Sequence of chain 2.A:
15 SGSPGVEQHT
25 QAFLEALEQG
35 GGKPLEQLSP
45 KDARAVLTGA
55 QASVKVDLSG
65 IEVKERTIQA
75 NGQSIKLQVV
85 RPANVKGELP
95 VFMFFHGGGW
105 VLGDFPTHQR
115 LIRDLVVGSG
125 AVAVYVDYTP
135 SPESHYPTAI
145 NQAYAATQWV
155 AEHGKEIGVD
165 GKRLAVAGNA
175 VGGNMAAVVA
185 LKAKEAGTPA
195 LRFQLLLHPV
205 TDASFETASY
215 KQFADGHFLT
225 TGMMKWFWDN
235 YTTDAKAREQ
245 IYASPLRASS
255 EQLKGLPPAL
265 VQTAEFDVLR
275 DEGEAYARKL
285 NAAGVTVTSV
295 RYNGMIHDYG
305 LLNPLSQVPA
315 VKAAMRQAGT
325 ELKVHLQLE

Binding-site contacts:
Ligand atom O11 contacts residue ALA174 of chain 2.A at 3.0 Å.
Ligand atom C12 contacts residue ALA174 of chain 2.A at 3.8 Å (hydrophobic).
Ligand atom C12 contacts residue MET228 of chain 2.A at 3.5 Å (hydrophobic).
Ligand atom C01 contacts residue S2T1 of chain 2.C at 3.9 Å.
Ligand atom O08 contacts residue ALA174 of chain 2.A at 3.6 Å.
Ligand atom C09 contacts residue GLY102 of chain 2.A at 3.8 Å.
Ligand atom C04 contacts residue LEU223 of chain 2.A at 3.6 Å (hydrophobic).
Ligand atom C09 contacts residue LEU305 of chain 2.A at 3.9 Å (hydrophobic).
Ligand atom O08 contacts residue HIS301 of chain 2.A at 3.1 Å (h-bond).
Ligand atom O14 contacts residue LEU305 of chain 2.A at 3.5 Å.
Ligand atom O15 contacts residue HIS301 of chain 2.A at 3.2 Å (h-bond).
Ligand atom CL contacts residue GLY102 of chain 2.A at 3.5 Å.
Ligand atom C10 contacts residue ALA174 of chain 2.A at 3.4 Å (hydrophobic).
Ligand atom C10 contacts residue GLY103 of chain 2.A at 3.3 Å.
Ligand atom O15 contacts residue LEU305 of chain 2.A at 3.8 Å.
Ligand atom C07 contacts residue HIS301 of chain 2.A at 4.0 Å.
Ligand atom C12 contacts residue VAL204 of chain 2.A at 4.0 Å (hydrophobic).
Ligand atom O15 contacts residue ASP302 of chain 2.A at 2.7 Å (salt-bridge).
Ligand atom O14 contacts residue ASN173 of chain 2.A at 3.4 Å (h-bond).
Ligand atom CL contacts residue LEU51 of chain 2.A at 3.7 Å.
Ligand atom O11 contacts residue VAL175 of chain 2.A at 3.2 Å (h-bond).
Ligand atom C09 contacts residue ASP302 of chain 2.A at 3.0 Å.
Ligand atom O14 contacts residue ASP302 of chain 2.A at 2.6 Å (salt-bridge).
Ligand atom C07 contacts residue GLY102 of chain 2.A at 3.5 Å.
Ligand atom O14 contacts residue ALA174 of chain 2.A at 3.8 Å.
Ligand atom C12 contacts residue PHE231 of chain 2.A at 4.0 Å (hydrophobic).
Ligand atom O14 contacts residue GLY101 of chain 2.A at 3.7 Å.
Ligand atom C09 contacts residue HIS301 of chain 2.A at 3.7 Å.
Ligand atom C03 contacts residue PHE222 of chain 2.A at 4.0 Å (hydrophobic).
Ligand atom CL contacts residue LEU305 of chain 2.A at 4.0 Å.
Ligand atom O14 contacts residue GLY102 of chain 2.A at 3.2 Å (h-bond).
Ligand atom O11 contacts residue GLY103 of chain 2.A at 2.8 Å (h-bond).
Ligand atom C03 contacts residue MET227 of chain 2.A at 3.9 Å (hydrophobic).
Ligand atom C03 contacts residue LEU223 of chain 2.A at 3.7 Å (hydrophobic).
Ligand atom O11 contacts residue GLY102 of chain 2.A at 3.1 Å (h-bond).
Ligand atom C01 contacts residue PHE222 of chain 2.A at 3.7 Å (hydrophobic).
Ligand atom C02 contacts residue PHE222 of chain 2.A at 3.5 Å (hydrophobic).
Ligand atom C04 contacts residue PHE231 of chain 2.A at 3.9 Å (hydrophobic).
Ligand atom C10 contacts residue GLY102 of chain 2.A at 3.9 Å.
Ligand atom C02 contacts residue LEU39 of chain 2.A at 4.0 Å (hydrophobic).

The protein below binds the small molecule below.
Small molecule (SMILES): CC(=O)O[C@H](C(=O)O)c1ccccc1Cl